Sequence of chain 1.B:
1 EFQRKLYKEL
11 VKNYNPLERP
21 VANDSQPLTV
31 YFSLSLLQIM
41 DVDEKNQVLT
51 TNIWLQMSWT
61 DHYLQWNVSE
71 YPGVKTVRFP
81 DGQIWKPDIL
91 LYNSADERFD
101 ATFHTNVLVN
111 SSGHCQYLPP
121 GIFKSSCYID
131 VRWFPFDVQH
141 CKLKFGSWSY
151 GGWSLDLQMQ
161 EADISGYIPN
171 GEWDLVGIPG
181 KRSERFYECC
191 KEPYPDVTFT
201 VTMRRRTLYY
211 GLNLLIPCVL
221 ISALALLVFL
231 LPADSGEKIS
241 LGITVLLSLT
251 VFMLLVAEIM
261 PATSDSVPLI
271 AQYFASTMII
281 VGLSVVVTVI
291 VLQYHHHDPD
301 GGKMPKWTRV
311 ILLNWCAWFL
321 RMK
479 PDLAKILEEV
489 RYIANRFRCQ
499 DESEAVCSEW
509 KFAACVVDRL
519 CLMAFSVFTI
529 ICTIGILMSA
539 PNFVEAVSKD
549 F

Binding-site contacts:
Ligand atom O5 contacts residue ASN110 of chain 1.B at 2.3 Å (h-bond).
Ligand atom O5 contacts residue SER112 of chain 1.B at 4.4 Å.
Ligand atom C3 contacts residue SER112 of chain 1.B at 3.9 Å.
Ligand atom O5 contacts residue HIS114 of chain 1.B at 3.4 Å.
Ligand atom C5 contacts residue ASN110 of chain 1.B at 3.6 Å.
Ligand atom C2 contacts residue HIS114 of chain 1.B at 4.3 Å.
Ligand atom C7 contacts residue ASN110 of chain 1.B at 3.5 Å.
Ligand atom C2 contacts residue ASN110 of chain 1.B at 2.4 Å.
Ligand atom O7 contacts residue SER111 of chain 1.B at 3.4 Å (h-bond).
Ligand atom C7 contacts residue SER111 of chain 1.B at 4.2 Å.
Ligand atom C6 contacts residue HIS114 of chain 1.B at 3.7 Å.
Ligand atom C8 contacts residue HIS114 of chain 1.B at 4.0 Å.
Ligand atom N2 contacts residue ASN110 of chain 1.B at 2.9 Å (h-bond).
Ligand atom C3 contacts residue HIS114 of chain 1.B at 4.2 Å.
Ligand atom N2 contacts residue SER112 of chain 1.B at 2.9 Å (h-bond).
Ligand atom C2 contacts residue SER112 of chain 1.B at 3.5 Å.
Ligand atom C1 contacts residue HIS114 of chain 1.B at 3.5 Å.
Ligand atom C4 contacts residue HIS114 of chain 1.B at 4.4 Å.
Ligand atom C5 contacts residue HIS114 of chain 1.B at 3.3 Å.
Ligand atom C8 contacts residue ASN110 of chain 1.B at 3.6 Å.
Ligand atom C1 contacts residue SER112 of chain 1.B at 3.3 Å.
Ligand atom C7 contacts residue SER112 of chain 1.B at 3.9 Å.
Ligand atom C4 contacts residue ASN110 of chain 1.B at 4.2 Å.
Ligand atom O7 contacts residue ASN110 of chain 1.B at 4.5 Å.
Ligand atom C1 contacts residue ASN110 of chain 1.B at 1.4 Å.
Ligand atom C7 contacts residue HIS114 of chain 1.B at 4.1 Å.
Ligand atom O4 contacts residue HIS114 of chain 1.B at 4.2 Å.
Ligand atom C3 contacts residue ASN110 of chain 1.B at 3.8 Å.
Ligand atom O7 contacts residue SER112 of chain 1.B at 4.2 Å.
Ligand atom O7 contacts residue HIS114 of chain 1.B at 4.0 Å.

A protein and the small-molecule ligand that binds it are described below.
Small molecule (SMILES): CC(=O)N[C@H]1[C@H](O[C@H]2[C@H](O)[C@@H](NC(C)=O)CO[C@@H]2CO)O[C@H](CO)[C@@H](O[C@@H]2O[C@H](CO)[C@@H](O)[C@H](O)[C@@H]2O)[C@@H]1O